Sequence of chain 1.C:
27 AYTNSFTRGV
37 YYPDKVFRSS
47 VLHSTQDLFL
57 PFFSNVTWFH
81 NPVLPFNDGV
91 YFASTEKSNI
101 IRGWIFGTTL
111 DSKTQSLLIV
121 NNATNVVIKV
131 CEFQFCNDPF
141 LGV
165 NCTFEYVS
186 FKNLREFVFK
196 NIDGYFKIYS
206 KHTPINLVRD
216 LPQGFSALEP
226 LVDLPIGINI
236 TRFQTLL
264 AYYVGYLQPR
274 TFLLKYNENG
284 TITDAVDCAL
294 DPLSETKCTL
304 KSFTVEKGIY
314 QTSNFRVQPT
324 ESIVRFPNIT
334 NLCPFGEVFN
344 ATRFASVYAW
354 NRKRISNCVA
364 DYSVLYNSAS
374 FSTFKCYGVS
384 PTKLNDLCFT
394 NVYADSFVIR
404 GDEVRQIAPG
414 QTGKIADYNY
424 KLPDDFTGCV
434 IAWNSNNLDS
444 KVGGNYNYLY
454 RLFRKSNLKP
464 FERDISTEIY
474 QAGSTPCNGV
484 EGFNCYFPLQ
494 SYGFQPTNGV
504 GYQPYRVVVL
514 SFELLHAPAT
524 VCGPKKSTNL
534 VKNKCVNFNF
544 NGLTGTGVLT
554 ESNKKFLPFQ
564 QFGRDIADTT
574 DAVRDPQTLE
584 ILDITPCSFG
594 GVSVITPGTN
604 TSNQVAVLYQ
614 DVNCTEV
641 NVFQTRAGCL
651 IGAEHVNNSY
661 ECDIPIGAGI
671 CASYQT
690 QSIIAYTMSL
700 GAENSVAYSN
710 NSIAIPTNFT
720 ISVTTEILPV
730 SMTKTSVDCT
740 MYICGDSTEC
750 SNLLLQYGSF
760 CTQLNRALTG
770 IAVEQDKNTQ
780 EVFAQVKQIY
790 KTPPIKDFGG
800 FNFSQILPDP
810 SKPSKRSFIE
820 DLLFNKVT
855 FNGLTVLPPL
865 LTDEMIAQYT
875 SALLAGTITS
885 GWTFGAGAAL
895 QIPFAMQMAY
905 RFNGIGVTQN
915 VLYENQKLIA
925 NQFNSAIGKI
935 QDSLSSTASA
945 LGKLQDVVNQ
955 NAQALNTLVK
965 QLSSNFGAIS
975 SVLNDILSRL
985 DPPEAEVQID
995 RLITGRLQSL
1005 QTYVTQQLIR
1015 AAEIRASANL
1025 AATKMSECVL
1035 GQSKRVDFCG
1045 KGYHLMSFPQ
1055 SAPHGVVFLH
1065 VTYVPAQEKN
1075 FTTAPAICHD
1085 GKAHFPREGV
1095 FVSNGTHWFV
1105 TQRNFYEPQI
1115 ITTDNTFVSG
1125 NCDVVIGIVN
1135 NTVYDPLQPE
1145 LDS

This protein binds this small molecule.
Small molecule (SMILES): CC(=O)N[C@H]1[C@H](O[C@H]2[C@H](O)[C@@H](NC(C)=O)CO[C@@H]2CO)O[C@H](CO)[C@@H](O)[C@@H]1O

Binding-site contacts:
Ligand atom C1 contacts residue ASN801 of chain 1.C at 1.4 Å.
Ligand atom O7 contacts residue ASN801 of chain 1.C at 3.8 Å.
Ligand atom C7 contacts residue GLN804 of chain 1.C at 4.0 Å.
Ligand atom C5 contacts residue GLN804 of chain 1.C at 3.8 Å.
Ligand atom C2 contacts residue ASN801 of chain 1.C at 2.6 Å.
Ligand atom C3 contacts residue ASN801 of chain 1.C at 3.8 Å.
Ligand atom C8 contacts residue ASN801 of chain 1.C at 4.0 Å.
Ligand atom C5 contacts residue ASN801 of chain 1.C at 3.6 Å.
Ligand atom C1 contacts residue SER803 of chain 1.C at 3.6 Å.
Ligand atom C7 contacts residue ASN801 of chain 1.C at 3.4 Å.
Ligand atom C6 contacts residue SER803 of chain 1.C at 4.4 Å.
Ligand atom C4 contacts residue ASN801 of chain 1.C at 4.2 Å.
Ligand atom O7 contacts residue GLN804 of chain 1.C at 3.5 Å (h-bond).
Ligand atom O5 contacts residue SER803 of chain 1.C at 3.9 Å.
Ligand atom C8 contacts residue GLN804 of chain 1.C at 3.8 Å.
Ligand atom C5 contacts residue SER803 of chain 1.C at 3.7 Å.
Ligand atom N2 contacts residue ASN801 of chain 1.C at 3.0 Å (h-bond).
Ligand atom O5 contacts residue ASN801 of chain 1.C at 2.4 Å (h-bond).
Ligand atom C6 contacts residue GLN804 of chain 1.C at 3.5 Å.